Sequence of chain 1.C:
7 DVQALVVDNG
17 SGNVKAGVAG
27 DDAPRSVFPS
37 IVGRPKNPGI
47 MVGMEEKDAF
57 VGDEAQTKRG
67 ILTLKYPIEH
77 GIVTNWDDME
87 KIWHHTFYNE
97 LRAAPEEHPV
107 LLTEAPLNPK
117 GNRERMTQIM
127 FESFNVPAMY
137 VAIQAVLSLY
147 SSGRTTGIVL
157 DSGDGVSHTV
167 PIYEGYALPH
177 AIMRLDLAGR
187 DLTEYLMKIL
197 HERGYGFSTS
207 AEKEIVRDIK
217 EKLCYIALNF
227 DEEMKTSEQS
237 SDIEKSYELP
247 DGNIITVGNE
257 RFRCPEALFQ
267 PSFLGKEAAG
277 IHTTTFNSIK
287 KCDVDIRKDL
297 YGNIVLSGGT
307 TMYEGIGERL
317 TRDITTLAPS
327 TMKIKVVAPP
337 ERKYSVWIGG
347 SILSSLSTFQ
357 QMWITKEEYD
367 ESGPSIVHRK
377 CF

Binding-site contacts:
Ligand atom C6 contacts residue GLY200 of chain 1.C at 3.9 Å.
Ligand atom C23 contacts residue GLY200 of chain 1.C at 3.7 Å.
Ligand atom C16 contacts residue TYR201 of chain 1.C at 3.8 Å (hydrophobic).
Ligand atom C16 contacts residue GLY202 of chain 1.C at 3.9 Å.
Ligand atom C8 contacts residue GLY200 of chain 1.C at 3.6 Å.
Ligand atom C28 contacts residue ASP182 of chain 1.B at 3.8 Å.
Ligand atom C35 contacts residue ILE250 of chain 1.C at 3.6 Å (hydrophobic).
Ligand atom BR contacts residue HIS76 of chain 1.B at 3.8 Å.
Ligand atom BR contacts residue ASP182 of chain 1.B at 3.8 Å.
Ligand atom C7 contacts residue GLY200 of chain 1.C at 3.6 Å.
Ligand atom C22 contacts residue ILE78 of chain 1.B at 3.6 Å (hydrophobic).
Ligand atom N3 contacts residue ASP182 of chain 1.B at 3.0 Å (salt-bridge).
Ligand atom C31 contacts residue GLY200 of chain 1.C at 4.0 Å.
Ligand atom C25 contacts residue HIS197 of chain 1.C at 3.8 Å.
Ligand atom O3 contacts residue TYR201 of chain 1.C at 3.8 Å.
Ligand atom C11 contacts residue GLY202 of chain 1.C at 3.6 Å.
Ligand atom C14 contacts residue LEU245 of chain 1.C at 3.9 Å (hydrophobic).
Ligand atom O5 contacts residue PRO115 of chain 1.B at 3.9 Å.
Ligand atom O contacts residue TYR201 of chain 1.C at 3.8 Å.
Ligand atom C21 contacts residue ILE78 of chain 1.B at 3.6 Å (hydrophobic).
Ligand atom C24 contacts residue PRO115 of chain 1.B at 4.0 Å (hydrophobic).
Ligand atom C13 contacts residue LEU245 of chain 1.C at 3.7 Å (hydrophobic).
Ligand atom O3 contacts residue GLY202 of chain 1.C at 2.8 Å (h-bond).
Ligand atom C29 contacts residue GLY200 of chain 1.C at 3.9 Å.
Ligand atom C25 contacts residue LEU113 of chain 1.B at 3.9 Å (hydrophobic).
Ligand atom O3 contacts residue GLY200 of chain 1.C at 3.8 Å.
Ligand atom C23 contacts residue ILE78 of chain 1.B at 3.7 Å (hydrophobic).
Ligand atom N2 contacts residue GLY202 of chain 1.C at 3.1 Å (h-bond).
Ligand atom N contacts residue GLY200 of chain 1.C at 2.9 Å (h-bond).
Ligand atom C4 contacts residue TYR201 of chain 1.C at 3.9 Å (hydrophobic).
Ligand atom C20 contacts residue ILE78 of chain 1.B at 3.9 Å (hydrophobic).
Ligand atom C17 contacts residue GLU208 of chain 1.C at 3.7 Å.
Ligand atom O1 contacts residue TYR201 of chain 1.C at 3.3 Å.
Ligand atom C30 contacts residue GLY200 of chain 1.C at 3.8 Å.
Ligand atom C12 contacts residue GLY202 of chain 1.C at 3.4 Å.
Ligand atom C24 contacts residue GLY200 of chain 1.C at 3.9 Å.
Ligand atom C30 contacts residue ARG199 of chain 1.C at 3.8 Å.
Ligand atom C31 contacts residue ARG199 of chain 1.C at 3.5 Å.
Ligand atom C9 contacts residue GLY202 of chain 1.C at 4.0 Å.
Ligand atom C24 contacts residue HIS197 of chain 1.C at 3.9 Å.

This protein binds this small molecule.
Small molecule (SMILES): C/C1=C\[C@H](C)C[C@H](C)OC(=O)C[C@H](c2ccc(O)cc2)NC(=O)[C@@H](Cc2c(Br)[nH]c3ccccc23)N(C)C(=O)[C@H](C)NC(=O)[C@@H](C)C1

Sequence of chain 1.A:
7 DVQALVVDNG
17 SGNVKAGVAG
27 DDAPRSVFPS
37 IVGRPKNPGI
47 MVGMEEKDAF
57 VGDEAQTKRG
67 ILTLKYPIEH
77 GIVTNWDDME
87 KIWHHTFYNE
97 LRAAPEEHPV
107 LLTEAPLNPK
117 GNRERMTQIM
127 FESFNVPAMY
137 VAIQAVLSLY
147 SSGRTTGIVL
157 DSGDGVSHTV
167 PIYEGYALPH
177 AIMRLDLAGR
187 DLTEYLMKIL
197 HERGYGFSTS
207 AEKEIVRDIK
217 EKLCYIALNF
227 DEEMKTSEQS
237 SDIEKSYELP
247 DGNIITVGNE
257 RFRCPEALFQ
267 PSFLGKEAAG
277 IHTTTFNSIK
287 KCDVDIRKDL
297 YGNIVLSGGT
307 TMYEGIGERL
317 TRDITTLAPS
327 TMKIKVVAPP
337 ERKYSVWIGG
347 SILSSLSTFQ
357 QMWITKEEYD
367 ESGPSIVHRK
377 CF

Sequence of chain 1.B:
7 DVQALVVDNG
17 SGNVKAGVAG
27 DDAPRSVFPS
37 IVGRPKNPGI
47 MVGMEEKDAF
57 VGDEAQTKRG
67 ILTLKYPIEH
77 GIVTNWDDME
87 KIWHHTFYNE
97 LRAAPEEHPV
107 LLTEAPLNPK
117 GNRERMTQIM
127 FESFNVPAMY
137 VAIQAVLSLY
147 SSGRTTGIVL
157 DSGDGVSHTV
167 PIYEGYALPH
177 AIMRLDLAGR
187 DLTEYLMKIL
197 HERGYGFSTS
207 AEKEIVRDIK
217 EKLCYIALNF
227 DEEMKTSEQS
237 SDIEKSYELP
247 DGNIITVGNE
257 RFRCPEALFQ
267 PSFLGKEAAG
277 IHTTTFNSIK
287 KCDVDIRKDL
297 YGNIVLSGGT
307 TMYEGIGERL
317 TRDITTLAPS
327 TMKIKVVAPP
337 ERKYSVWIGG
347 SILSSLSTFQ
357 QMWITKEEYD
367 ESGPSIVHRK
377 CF